Sequence of chain 1.D:
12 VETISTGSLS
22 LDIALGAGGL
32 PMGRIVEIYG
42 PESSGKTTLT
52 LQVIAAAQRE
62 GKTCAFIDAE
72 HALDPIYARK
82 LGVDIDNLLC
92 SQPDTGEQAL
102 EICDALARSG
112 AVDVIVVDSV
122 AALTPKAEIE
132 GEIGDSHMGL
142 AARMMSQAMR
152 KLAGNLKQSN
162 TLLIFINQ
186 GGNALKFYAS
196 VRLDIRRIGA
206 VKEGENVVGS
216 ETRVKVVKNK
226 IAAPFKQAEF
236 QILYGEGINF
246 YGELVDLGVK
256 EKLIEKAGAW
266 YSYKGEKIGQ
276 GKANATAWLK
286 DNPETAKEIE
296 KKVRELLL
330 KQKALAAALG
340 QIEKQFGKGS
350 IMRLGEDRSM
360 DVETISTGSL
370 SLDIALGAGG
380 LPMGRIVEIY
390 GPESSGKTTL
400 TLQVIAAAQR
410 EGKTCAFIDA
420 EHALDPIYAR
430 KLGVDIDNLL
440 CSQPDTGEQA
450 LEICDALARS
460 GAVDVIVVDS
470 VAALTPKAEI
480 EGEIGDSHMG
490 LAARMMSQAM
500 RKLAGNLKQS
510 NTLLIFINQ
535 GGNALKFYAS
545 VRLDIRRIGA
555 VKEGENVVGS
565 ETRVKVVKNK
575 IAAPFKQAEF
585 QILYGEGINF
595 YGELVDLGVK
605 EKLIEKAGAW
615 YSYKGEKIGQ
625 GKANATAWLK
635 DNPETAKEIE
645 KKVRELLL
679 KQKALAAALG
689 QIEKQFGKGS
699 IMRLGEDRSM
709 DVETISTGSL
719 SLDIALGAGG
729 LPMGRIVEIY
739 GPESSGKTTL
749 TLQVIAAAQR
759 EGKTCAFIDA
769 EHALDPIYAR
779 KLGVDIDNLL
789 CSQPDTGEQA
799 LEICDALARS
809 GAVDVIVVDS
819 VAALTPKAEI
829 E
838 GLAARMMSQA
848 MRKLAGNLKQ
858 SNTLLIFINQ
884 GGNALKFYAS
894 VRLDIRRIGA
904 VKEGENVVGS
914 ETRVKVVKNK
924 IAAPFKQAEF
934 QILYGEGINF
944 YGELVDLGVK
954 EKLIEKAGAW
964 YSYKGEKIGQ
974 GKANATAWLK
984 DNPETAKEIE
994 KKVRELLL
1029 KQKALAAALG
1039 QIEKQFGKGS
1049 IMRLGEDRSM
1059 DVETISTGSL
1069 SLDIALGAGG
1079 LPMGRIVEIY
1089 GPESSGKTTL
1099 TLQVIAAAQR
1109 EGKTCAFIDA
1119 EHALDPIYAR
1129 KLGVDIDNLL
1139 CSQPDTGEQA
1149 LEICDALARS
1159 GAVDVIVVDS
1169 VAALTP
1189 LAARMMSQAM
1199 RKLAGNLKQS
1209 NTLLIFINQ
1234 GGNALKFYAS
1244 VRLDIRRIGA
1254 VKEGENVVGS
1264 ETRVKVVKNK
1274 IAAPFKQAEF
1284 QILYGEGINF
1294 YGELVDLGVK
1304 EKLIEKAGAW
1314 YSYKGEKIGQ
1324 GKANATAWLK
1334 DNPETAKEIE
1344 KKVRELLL

Binding-site contacts:
Ligand atom PB contacts residue LYS1095 of chain 1.D at 3.1 Å.
Ligand atom O3A contacts residue SER1093 of chain 1.D at 3.6 Å.
Ligand atom O5' contacts residue GLY1094 of chain 1.D at 3.4 Å.
Ligand atom O1G contacts residue MG1 of chain 1.JA at 2.7 Å.
Ligand atom O1B contacts residue GLU1091 of chain 1.D at 3.7 Å.
Ligand atom O1A contacts residue THR1096 of chain 1.D at 3.1 Å (h-bond).
Ligand atom C5 contacts residue TYR1126 of chain 1.D at 3.6 Å (hydrophobic).
Ligand atom O2G contacts residue LYS1095 of chain 1.D at 3.3 Å (salt-bridge).
Ligand atom C2' contacts residue TYR1287 of chain 1.D at 3.8 Å (hydrophobic).
Ligand atom C1' contacts residue TYR1287 of chain 1.D at 3.4 Å (hydrophobic).
Ligand atom C2 contacts residue TYR1126 of chain 1.D at 3.7 Å (hydrophobic).
Ligand atom O3G contacts residue GLU1091 of chain 1.D at 3.5 Å (salt-bridge).
Ligand atom O1B contacts residue LYS1095 of chain 1.D at 2.6 Å.
Ligand atom N3B contacts residue SER1092 of chain 1.D at 3.4 Å (h-bond).
Ligand atom O1G contacts residue LYS1095 of chain 1.D at 3.4 Å (salt-bridge).
Ligand atom C5' contacts residue GLY1094 of chain 1.D at 3.8 Å.
Ligand atom O2G contacts residue GLU1091 of chain 1.D at 3.4 Å.
Ligand atom O1B contacts residue SER1092 of chain 1.D at 3.2 Å (h-bond).
Ligand atom O3A contacts residue LYS1095 of chain 1.D at 3.3 Å (salt-bridge).
Ligand atom O3' contacts residue TYR1287 of chain 1.D at 3.6 Å.
Ligand atom N6 contacts residue ASP1123 of chain 1.D at 3.5 Å (salt-bridge).
Ligand atom O1A contacts residue LYS1095 of chain 1.D at 3.5 Å (salt-bridge).
Ligand atom O1G contacts residue GLU1119 of chain 1.D at 3.5 Å (salt-bridge).
Ligand atom O2' contacts residue TYR1287 of chain 1.D at 3.0 Å (h-bond).
Ligand atom O1B contacts residue SER1093 of chain 1.D at 3.5 Å (h-bond).
Ligand atom O2B contacts residue LYS1095 of chain 1.D at 2.6 Å (salt-bridge).
Ligand atom C6 contacts residue TYR1126 of chain 1.D at 3.7 Å (hydrophobic).
Ligand atom N3 contacts residue TYR1287 of chain 1.D at 3.8 Å.
Ligand atom O3A contacts residue GLY1094 of chain 1.D at 3.1 Å (h-bond).
Ligand atom PA contacts residue GLY1094 of chain 1.D at 3.7 Å.
Ligand atom N3 contacts residue TYR1126 of chain 1.D at 3.5 Å.
Ligand atom O4' contacts residue TYR1126 of chain 1.D at 3.2 Å (h-bond).
Ligand atom O2G contacts residue GLN1217 of chain 1.D at 3.3 Å (h-bond).
Ligand atom O1B contacts residue PRO1090 of chain 1.D at 3.5 Å (h-bond).
Ligand atom O1A contacts residue THR1097 of chain 1.D at 2.9 Å (h-bond).
Ligand atom O2B contacts residue THR1096 of chain 1.D at 3.3 Å (h-bond).
Ligand atom C5' contacts residue THR1097 of chain 1.D at 3.2 Å.
Ligand atom C4 contacts residue TYR1126 of chain 1.D at 3.5 Å (hydrophobic).
Ligand atom O1A contacts residue GLY1094 of chain 1.D at 3.1 Å.
Ligand atom O2B contacts residue MG1 of chain 1.JA at 2.5 Å.

The small molecule below binds the protein below.
Small molecule (SMILES): Nc1ncnc2c1ncn2[C@@H]1O[C@H](CO[P](=O)(O)O[P](=O)(O)NP(=O)(O)O)[C@@H](O)[C@H]1O